Sequence of chain 1.A:
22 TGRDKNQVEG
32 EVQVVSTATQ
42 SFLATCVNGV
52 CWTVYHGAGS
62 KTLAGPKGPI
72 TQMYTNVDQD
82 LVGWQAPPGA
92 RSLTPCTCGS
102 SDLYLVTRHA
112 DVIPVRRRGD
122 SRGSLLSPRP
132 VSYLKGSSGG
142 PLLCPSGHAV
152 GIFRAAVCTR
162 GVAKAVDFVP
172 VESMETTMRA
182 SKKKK

This protein binds this small molecule.
Small molecule (SMILES): CC(C)COC(=O)N[C@@H](CCC(=O)O)C(=O)N[C@@H](CC(C)C)C(=O)N[C@@H](CC(F)F)C(=O)NCCc1ccc(C(=O)O)cc1Cl

Binding-site contacts:
Ligand atom CD1 contacts residue GLN41 of chain 1.A at 3.0 Å.
Ligand atom O contacts residue SER139 of chain 1.A at 3.1 Å.
Ligand atom OF1 contacts residue GLY137 of chain 1.A at 3.6 Å.
Ligand atom CE2 contacts residue GLY137 of chain 1.A at 3.4 Å.
Ligand atom CD2 contacts residue GLN41 of chain 1.A at 3.4 Å.
Ligand atom O contacts residue ALA156 of chain 1.A at 2.9 Å.
Ligand atom CD2 contacts residue HIS57 of chain 1.A at 2.9 Å.
Ligand atom OE1 contacts residue VAL132 of chain 1.A at 3.2 Å.
Ligand atom FG2 contacts residue ALA157 of chain 1.A at 3.3 Å.
Ligand atom CA contacts residue SER139 of chain 1.A at 3.5 Å.
Ligand atom CB contacts residue GLY58 of chain 1.A at 3.4 Å.
Ligand atom C contacts residue ALA156 of chain 1.A at 3.5 Å (hydrophobic).
Ligand atom O contacts residue GLY137 of chain 1.A at 3.3 Å (h-bond).
Ligand atom OE2 contacts residue LYS136 of chain 1.A at 3.7 Å.
Ligand atom N contacts residue SER139 of chain 1.A at 3.3 Å.
Ligand atom CG contacts residue HIS57 of chain 1.A at 3.2 Å.
Ligand atom N contacts residue HIS57 of chain 1.A at 3.6 Å.
Ligand atom OF2 contacts residue LYS136 of chain 1.A at 3.2 Å.
Ligand atom CD1 contacts residue CYS159 of chain 1.A at 3.7 Å (hydrophobic).
Ligand atom C contacts residue ALA157 of chain 1.A at 3.4 Å (hydrophobic).
Ligand atom CF contacts residue GLY137 of chain 1.A at 3.5 Å.
Ligand atom N contacts residue ALA157 of chain 1.A at 2.6 Å (h-bond).
Ligand atom FG1 contacts residue LYS136 of chain 1.A at 3.2 Å.
Ligand atom CB contacts residue ALA157 of chain 1.A at 3.3 Å (hydrophobic).
Ligand atom CB contacts residue GLN41 of chain 1.A at 3.1 Å.
Ligand atom CLD1 contacts residue GLN41 of chain 1.A at 3.1 Å.
Ligand atom CA contacts residue GLY58 of chain 1.A at 3.5 Å.
Ligand atom CA contacts residue ALA157 of chain 1.A at 3.5 Å (hydrophobic).
Ligand atom CA contacts residue HIS57 of chain 1.A at 3.1 Å.
Ligand atom FG1 contacts residue LEU135 of chain 1.A at 3.1 Å.
Ligand atom CE1 contacts residue LYS136 of chain 1.A at 3.6 Å.
Ligand atom CD2 contacts residue SER42 of chain 1.A at 2.9 Å.
Ligand atom N contacts residue HIS57 of chain 1.A at 2.8 Å (h-bond).
Ligand atom O contacts residue ALA157 of chain 1.A at 2.7 Å (h-bond).
Ligand atom CZ contacts residue GLY137 of chain 1.A at 3.5 Å.
Ligand atom CG contacts residue GLN41 of chain 1.A at 3.1 Å.
Ligand atom C contacts residue SER139 of chain 1.A at 3.2 Å.
Ligand atom CG contacts residue LYS136 of chain 1.A at 3.6 Å.
Ligand atom CE2 contacts residue SER42 of chain 1.A at 2.9 Å.
Ligand atom CB contacts residue HIS57 of chain 1.A at 3.7 Å.